Binding-site contacts:
Ligand atom O6 contacts residue LYS587 of chain 1.C at 2.9 Å (salt-bridge).
Ligand atom O1A contacts residue VAL769 of chain 1.C at 3.2 Å (h-bond).
Ligand atom O2B contacts residue ASN539 of chain 1.C at 2.4 Å (h-bond).
Ligand atom O4' contacts residue ARG537 of chain 1.C at 3.2 Å.
Ligand atom S12 contacts residue HIS770 of chain 1.C at 3.3 Å.
Ligand atom O2A contacts residue SER771 of chain 1.C at 2.4 Å (h-bond).
Ligand atom S12 contacts residue ASN35 of chain 1.C at 3.1 Å (h-bond).
Ligand atom O2' contacts residue ARG567 of chain 1.C at 3.0 Å (salt-bridge).
Ligand atom O3' contacts residue ASP569 of chain 1.C at 2.9 Å (salt-bridge).
Ligand atom O2' contacts residue ASN565 of chain 1.C at 2.7 Å (h-bond).
Ligand atom C1' contacts residue ASN565 of chain 1.C at 3.2 Å.
Ligand atom N16 contacts residue GLN849 of chain 1.C at 2.8 Å (h-bond).
Ligand atom O3A contacts residue GLN543 of chain 1.C at 3.2 Å.
Ligand atom N7 contacts residue TRP584 of chain 1.C at 3.0 Å (h-bond).
Ligand atom O14 contacts residue HIS764 of chain 1.C at 3.0 Å (h-bond).
Ligand atom N1 contacts residue ASP615 of chain 1.C at 3.0 Å (salt-bridge).
Ligand atom N8 contacts residue GLN543 of chain 1.C at 3.4 Å (h-bond).
Ligand atom N2 contacts residue ILE564 of chain 1.C at 2.6 Å (h-bond).
Ligand atom O2B contacts residue GLY538 of chain 1.C at 3.3 Å.
Ligand atom N16 contacts residue GLN881 of chain 1.C at 3.3 Å.
Ligand atom O1B contacts residue TYR168 of chain 1.C at 2.8 Å (h-bond).
Ligand atom O3' contacts residue ASN565 of chain 1.C at 2.5 Å (h-bond).
Ligand atom N2 contacts residue SER581 of chain 1.C at 3.3 Å (h-bond).
Ligand atom N2 contacts residue ASP615 of chain 1.C at 2.9 Å (salt-bridge).
Ligand atom S12 contacts residue TYR168 of chain 1.C at 3.4 Å.
Ligand atom O5' contacts residue ASN539 of chain 1.C at 3.1 Å (h-bond).
Ligand atom S13 contacts residue ASP170 of chain 1.C at 3.0 Å (salt-bridge).
Ligand atom N15 contacts residue HIS835 of chain 1.C at 3.4 Å.
Ligand atom N17 contacts residue SER762 of chain 1.C at 2.8 Å (h-bond).
Ligand atom O3B contacts residue HIS770 of chain 1.C at 3.4 Å.
Ligand atom C17 contacts residue SER762 of chain 1.C at 3.2 Å.
Ligand atom O4' contacts residue GLY538 of chain 1.C at 3.4 Å (h-bond).
Ligand atom N18 contacts residue GLN849 of chain 1.C at 3.0 Å (h-bond).
Ligand atom O2A contacts residue HIS770 of chain 1.C at 3.3 Å.
Ligand atom O1A contacts residue THR772 of chain 1.C at 2.8 Å (h-bond).
Ligand atom O11 contacts residue HIS770 of chain 1.C at 2.9 Å (h-bond).
Ligand atom O11 contacts residue GLN543 of chain 1.C at 2.8 Å (h-bond).
Ligand atom N16 contacts residue SER762 of chain 1.C at 2.8 Å (h-bond).
Ligand atom O14 contacts residue SER762 of chain 1.C at 2.9 Å (h-bond).
Ligand atom C17 contacts residue GLN849 of chain 1.C at 3.2 Å.

A small-molecule ligand and the protein it binds are described below.
Small molecule (SMILES): Nc1nc2c(c(=O)[nH]1)N[C@@H](/C(S)=C(/S)[C@H](O)CO[P](=O)(O)O[P](=O)(O)OC[C@H]1O[C@@H](n3cnc4c(=O)[nH]c(N)nc43)[C@H](O)[C@@H]1O)C=N2

Sequence of chain 1.C:
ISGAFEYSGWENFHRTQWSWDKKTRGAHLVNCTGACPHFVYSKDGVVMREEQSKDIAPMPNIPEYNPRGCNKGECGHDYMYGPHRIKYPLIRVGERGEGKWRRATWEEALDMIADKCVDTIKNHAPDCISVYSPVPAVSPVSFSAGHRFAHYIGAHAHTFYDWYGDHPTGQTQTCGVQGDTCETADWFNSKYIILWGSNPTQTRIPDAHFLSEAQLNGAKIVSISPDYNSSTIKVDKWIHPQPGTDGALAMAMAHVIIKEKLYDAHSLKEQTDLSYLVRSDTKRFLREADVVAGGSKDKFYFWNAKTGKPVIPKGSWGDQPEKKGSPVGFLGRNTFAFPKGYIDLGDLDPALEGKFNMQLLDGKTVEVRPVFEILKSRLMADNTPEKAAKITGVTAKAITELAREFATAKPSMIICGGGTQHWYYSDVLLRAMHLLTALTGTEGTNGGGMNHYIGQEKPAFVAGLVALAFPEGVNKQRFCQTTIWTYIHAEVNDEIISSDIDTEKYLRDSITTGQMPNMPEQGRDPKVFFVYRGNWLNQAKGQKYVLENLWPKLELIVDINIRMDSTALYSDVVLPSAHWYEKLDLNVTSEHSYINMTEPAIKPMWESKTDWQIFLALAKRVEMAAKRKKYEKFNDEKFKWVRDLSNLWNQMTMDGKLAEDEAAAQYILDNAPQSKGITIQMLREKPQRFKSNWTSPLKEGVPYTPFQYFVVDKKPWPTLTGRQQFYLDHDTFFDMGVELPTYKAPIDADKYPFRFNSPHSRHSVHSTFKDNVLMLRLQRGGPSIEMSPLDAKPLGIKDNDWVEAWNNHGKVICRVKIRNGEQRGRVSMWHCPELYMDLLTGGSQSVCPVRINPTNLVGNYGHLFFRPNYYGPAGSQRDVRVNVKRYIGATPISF